The small molecule below binds the protein below.
Small molecule (SMILES): CC(=O)N[C@H]1[C@H](O[C@H]2[C@H](O)[C@@H](NC(C)=O)CO[C@@H]2CO)O[C@H](CO)[C@@H](O)[C@@H]1O

Sequence of chain 1.B:
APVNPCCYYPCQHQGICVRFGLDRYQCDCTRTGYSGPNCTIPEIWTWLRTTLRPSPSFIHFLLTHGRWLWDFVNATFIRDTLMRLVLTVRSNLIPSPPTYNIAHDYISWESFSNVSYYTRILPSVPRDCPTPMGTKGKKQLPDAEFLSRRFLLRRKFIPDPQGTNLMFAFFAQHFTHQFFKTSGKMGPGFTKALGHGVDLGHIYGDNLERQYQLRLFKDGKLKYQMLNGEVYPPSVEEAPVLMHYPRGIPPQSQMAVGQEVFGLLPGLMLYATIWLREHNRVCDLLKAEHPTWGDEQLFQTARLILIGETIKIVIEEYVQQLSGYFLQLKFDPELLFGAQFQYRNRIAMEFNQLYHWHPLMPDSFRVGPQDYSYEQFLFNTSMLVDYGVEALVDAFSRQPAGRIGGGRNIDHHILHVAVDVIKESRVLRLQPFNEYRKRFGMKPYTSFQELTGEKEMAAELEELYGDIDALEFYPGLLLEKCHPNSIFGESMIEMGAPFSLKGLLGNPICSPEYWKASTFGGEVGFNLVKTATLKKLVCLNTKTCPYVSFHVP

Binding-site contacts:
Ligand atom C4 contacts residue TYR18 of chain 1.B at 4.5 Å (hydrophobic).
Ligand atom N2 contacts residue ASN48 of chain 1.B at 2.9 Å (h-bond).
Ligand atom C5 contacts residue TYR18 of chain 1.B at 4.0 Å (hydrophobic).
Ligand atom C6 contacts residue TYR18 of chain 1.B at 3.2 Å (hydrophobic).
Ligand atom C1 contacts residue ASN48 of chain 1.B at 1.5 Å.
Ligand atom C5 contacts residue ASN48 of chain 1.B at 3.7 Å.
Ligand atom O7 contacts residue ASN48 of chain 1.B at 3.2 Å (h-bond).
Ligand atom C6 contacts residue PRO20 of chain 1.B at 4.1 Å (hydrophobic).
Ligand atom N2 contacts residue TYR35 of chain 1.B at 4.4 Å.
Ligand atom C8 contacts residue PRO47 of chain 1.B at 3.9 Å (hydrophobic).
Ligand atom C2 contacts residue TYR35 of chain 1.B at 4.5 Å (hydrophobic).
Ligand atom C8 contacts residue TYR35 of chain 1.B at 3.8 Å (hydrophobic).
Ligand atom C7 contacts residue ASN48 of chain 1.B at 3.2 Å.
Ligand atom C4 contacts residue ASN48 of chain 1.B at 4.2 Å.
Ligand atom C3 contacts residue ASN48 of chain 1.B at 3.8 Å.
Ligand atom C5 contacts residue PRO20 of chain 1.B at 4.4 Å (hydrophobic).
Ligand atom O5 contacts residue TYR35 of chain 1.B at 3.7 Å.
Ligand atom C1 contacts residue TYR35 of chain 1.B at 3.4 Å (hydrophobic).
Ligand atom C2 contacts residue ASN48 of chain 1.B at 2.4 Å.
Ligand atom O5 contacts residue ASN48 of chain 1.B at 2.4 Å (h-bond).
Ligand atom O6 contacts residue PRO20 of chain 1.B at 4.5 Å.
Ligand atom O5 contacts residue PRO20 of chain 1.B at 4.0 Å.
Ligand atom C8 contacts residue ASN48 of chain 1.B at 4.4 Å.
Ligand atom C7 contacts residue TYR35 of chain 1.B at 4.4 Å (hydrophobic).
Ligand atom O4 contacts residue TYR18 of chain 1.B at 3.8 Å.
Ligand atom C5 contacts residue TYR35 of chain 1.B at 3.8 Å (hydrophobic).
Ligand atom O6 contacts residue TYR18 of chain 1.B at 4.1 Å.